Binding-site contacts:
Ligand atom C6 contacts residue THR62 of chain 1.A at 3.6 Å.
Ligand atom C1 contacts residue ASN59 of chain 1.A at 1.4 Å.
Ligand atom O6 contacts residue THR62 of chain 1.A at 3.8 Å.
Ligand atom N2 contacts residue ASN59 of chain 1.A at 2.8 Å (h-bond).
Ligand atom C5 contacts residue SER61 of chain 1.A at 3.8 Å.
Ligand atom C3 contacts residue ASN59 of chain 1.A at 3.8 Å.
Ligand atom C4 contacts residue ASN59 of chain 1.A at 4.2 Å.
Ligand atom C7 contacts residue ASN59 of chain 1.A at 3.1 Å.
Ligand atom C1 contacts residue SER61 of chain 1.A at 3.6 Å.
Ligand atom C6 contacts residue SER61 of chain 1.A at 4.5 Å.
Ligand atom C5 contacts residue ASN59 of chain 1.A at 3.7 Å.
Ligand atom O7 contacts residue ASN59 of chain 1.A at 2.8 Å (h-bond).
Ligand atom O5 contacts residue THR62 of chain 1.A at 4.5 Å.
Ligand atom C2 contacts residue ASN59 of chain 1.A at 2.4 Å.
Ligand atom O5 contacts residue SER61 of chain 1.A at 3.6 Å.
Ligand atom O5 contacts residue ASN59 of chain 1.A at 2.4 Å (h-bond).

Sequence of chain 1.A:
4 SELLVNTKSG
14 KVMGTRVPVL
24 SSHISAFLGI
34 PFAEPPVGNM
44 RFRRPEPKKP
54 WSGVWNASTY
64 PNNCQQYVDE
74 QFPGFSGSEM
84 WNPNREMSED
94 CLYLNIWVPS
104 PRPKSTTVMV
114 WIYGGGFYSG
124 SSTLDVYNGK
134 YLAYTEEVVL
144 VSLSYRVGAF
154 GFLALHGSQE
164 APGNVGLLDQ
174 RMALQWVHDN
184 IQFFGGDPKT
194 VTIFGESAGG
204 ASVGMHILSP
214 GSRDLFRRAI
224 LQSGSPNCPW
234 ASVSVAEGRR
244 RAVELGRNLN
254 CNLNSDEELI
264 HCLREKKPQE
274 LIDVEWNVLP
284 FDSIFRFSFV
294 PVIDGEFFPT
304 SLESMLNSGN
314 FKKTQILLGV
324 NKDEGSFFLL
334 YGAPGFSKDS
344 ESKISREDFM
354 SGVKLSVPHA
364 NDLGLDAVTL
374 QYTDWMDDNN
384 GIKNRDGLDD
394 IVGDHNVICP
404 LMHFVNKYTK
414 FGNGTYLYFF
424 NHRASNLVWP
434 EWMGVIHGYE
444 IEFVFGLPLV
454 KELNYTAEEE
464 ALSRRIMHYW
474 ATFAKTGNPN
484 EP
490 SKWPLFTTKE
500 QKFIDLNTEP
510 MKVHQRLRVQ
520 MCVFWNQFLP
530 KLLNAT

The small molecule below binds the protein below.
Small molecule (SMILES): CC(=O)N[C@@H]1[C@@H](O)[C@H](O)[C@@H](CO)O[C@H]1O